Sequence of chain 1.A:
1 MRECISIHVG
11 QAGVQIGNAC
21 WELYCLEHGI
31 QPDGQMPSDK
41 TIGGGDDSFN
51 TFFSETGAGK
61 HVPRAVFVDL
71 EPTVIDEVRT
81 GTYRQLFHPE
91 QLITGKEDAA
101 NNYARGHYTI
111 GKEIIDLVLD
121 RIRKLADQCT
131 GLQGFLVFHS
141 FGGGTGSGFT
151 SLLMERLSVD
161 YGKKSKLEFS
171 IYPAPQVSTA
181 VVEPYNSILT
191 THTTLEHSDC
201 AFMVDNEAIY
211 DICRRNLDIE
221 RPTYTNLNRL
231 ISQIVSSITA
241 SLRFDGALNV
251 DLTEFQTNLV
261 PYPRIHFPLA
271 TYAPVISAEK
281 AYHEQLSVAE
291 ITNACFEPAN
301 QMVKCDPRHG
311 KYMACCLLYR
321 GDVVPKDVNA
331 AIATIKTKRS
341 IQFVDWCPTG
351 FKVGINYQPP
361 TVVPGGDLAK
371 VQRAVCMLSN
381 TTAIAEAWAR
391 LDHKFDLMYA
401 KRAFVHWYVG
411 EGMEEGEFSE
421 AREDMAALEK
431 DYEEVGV

A small-molecule ligand and the protein it binds are described below.
Small molecule (SMILES): CC(C)(C)c1[nH]cnc1/C=c1\[nH]c(=O)/c(=C/c2ccccc2)[nH]c1=O

Binding-site contacts:
Ligand atom C2 contacts residue LEU253 of chain 1.B at 3.7 Å (hydrophobic).
Ligand atom C19 contacts residue ASN165 of chain 1.B at 3.4 Å.
Ligand atom C25 contacts residue LEU246 of chain 1.B at 3.3 Å (hydrophobic).
Ligand atom C10 contacts residue TYR200 of chain 1.B at 2.9 Å (hydrophobic).
Ligand atom C11 contacts residue LEU253 of chain 1.B at 3.6 Å (hydrophobic).
Ligand atom C11 contacts residue TYR200 of chain 1.B at 3.5 Å (hydrophobic).
Ligand atom N9 contacts residue TYR200 of chain 1.B at 3.6 Å (h-bond).
Ligand atom O21 contacts residue GLU198 of chain 1.B at 2.6 Å (salt-bridge).
Ligand atom C8 contacts residue VAL236 of chain 1.B at 3.3 Å (hydrophobic).
Ligand atom C24 contacts residue ILE316 of chain 1.B at 3.4 Å (hydrophobic).
Ligand atom C8 contacts residue ILE368 of chain 1.B at 3.6 Å (hydrophobic).
Ligand atom C13 contacts residue TYR200 of chain 1.B at 2.8 Å (hydrophobic).
Ligand atom C17 contacts residue GLN134 of chain 1.B at 3.4 Å.
Ligand atom C6 contacts residue ALA314 of chain 1.B at 3.6 Å (hydrophobic).
Ligand atom C15 contacts residue LEU250 of chain 1.B at 3.5 Å (hydrophobic).
Ligand atom C18 contacts residue PHE167 of chain 1.B at 3.6 Å (hydrophobic).
Ligand atom C23 contacts residue THR179 of chain 1.A at 3.7 Å.
Ligand atom N3 contacts residue ALA314 of chain 1.B at 3.5 Å.
Ligand atom C2 contacts residue ALA314 of chain 1.B at 3.4 Å (hydrophobic).
Ligand atom O20 contacts residue ILE316 of chain 1.B at 3.6 Å.
Ligand atom N3 contacts residue MET257 of chain 1.B at 3.5 Å.
Ligand atom C15 contacts residue LEU240 of chain 1.B at 3.6 Å (hydrophobic).
Ligand atom C4 contacts residue MET257 of chain 1.B at 3.7 Å (hydrophobic).
Ligand atom C15 contacts residue VAL236 of chain 1.B at 3.3 Å (hydrophobic).
Ligand atom C24 contacts residue ALA315 of chain 1.B at 3.7 Å (hydrophobic).
Ligand atom O21 contacts residue LEU253 of chain 1.B at 3.4 Å.
Ligand atom O20 contacts residue VAL236 of chain 1.B at 3.0 Å (h-bond).
Ligand atom C25 contacts residue CYS239 of chain 1.B at 3.4 Å (hydrophobic).
Ligand atom N12 contacts residue LEU253 of chain 1.B at 3.5 Å.
Ligand atom O21 contacts residue TYR200 of chain 1.B at 3.7 Å.
Ligand atom N9 contacts residue VAL236 of chain 1.B at 2.8 Å (h-bond).
Ligand atom C16 contacts residue THR237 of chain 1.B at 3.5 Å.
Ligand atom C14 contacts residue TYR200 of chain 1.B at 3.6 Å (hydrophobic).
Ligand atom C7 contacts residue ILE368 of chain 1.B at 3.8 Å (hydrophobic).
Ligand atom C1 contacts residue ALA314 of chain 1.B at 3.7 Å (hydrophobic).
Ligand atom C16 contacts residue LEU240 of chain 1.B at 3.3 Å (hydrophobic).
Ligand atom C17 contacts residue THR237 of chain 1.B at 3.3 Å.
Ligand atom C13 contacts residue GLU198 of chain 1.B at 3.3 Å.
Ligand atom C16 contacts residue VAL236 of chain 1.B at 3.7 Å (hydrophobic).
Ligand atom C17 contacts residue TYR50 of chain 1.B at 3.3 Å (hydrophobic).

Sequence of chain 1.B:
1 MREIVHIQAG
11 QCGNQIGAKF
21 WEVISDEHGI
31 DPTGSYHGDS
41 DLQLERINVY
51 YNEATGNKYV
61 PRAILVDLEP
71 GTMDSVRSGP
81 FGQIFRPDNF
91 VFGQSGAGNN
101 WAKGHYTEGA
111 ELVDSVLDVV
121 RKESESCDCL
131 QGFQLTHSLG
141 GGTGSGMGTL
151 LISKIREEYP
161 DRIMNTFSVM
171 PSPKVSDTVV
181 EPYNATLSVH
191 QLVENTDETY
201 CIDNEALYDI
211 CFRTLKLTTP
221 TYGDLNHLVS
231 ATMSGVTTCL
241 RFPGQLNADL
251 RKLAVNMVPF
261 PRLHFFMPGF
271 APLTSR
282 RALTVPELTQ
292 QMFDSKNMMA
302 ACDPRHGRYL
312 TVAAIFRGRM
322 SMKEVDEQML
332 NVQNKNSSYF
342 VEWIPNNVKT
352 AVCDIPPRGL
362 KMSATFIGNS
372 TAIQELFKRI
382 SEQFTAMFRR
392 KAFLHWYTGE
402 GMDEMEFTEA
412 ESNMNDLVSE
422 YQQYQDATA